Sequence of chain 1.U:
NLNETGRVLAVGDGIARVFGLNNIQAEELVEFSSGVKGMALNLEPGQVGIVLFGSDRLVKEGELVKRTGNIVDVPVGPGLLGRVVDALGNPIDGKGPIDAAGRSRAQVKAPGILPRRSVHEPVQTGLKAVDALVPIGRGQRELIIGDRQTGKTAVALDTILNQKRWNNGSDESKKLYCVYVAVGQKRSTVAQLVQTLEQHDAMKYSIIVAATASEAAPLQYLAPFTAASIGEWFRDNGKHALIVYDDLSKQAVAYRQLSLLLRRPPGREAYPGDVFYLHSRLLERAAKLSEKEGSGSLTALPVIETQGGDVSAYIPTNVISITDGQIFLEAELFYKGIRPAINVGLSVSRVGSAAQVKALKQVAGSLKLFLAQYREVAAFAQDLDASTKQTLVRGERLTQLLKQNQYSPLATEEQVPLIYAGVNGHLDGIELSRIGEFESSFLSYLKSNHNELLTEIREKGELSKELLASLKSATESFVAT

Sequence of chain 1.X:
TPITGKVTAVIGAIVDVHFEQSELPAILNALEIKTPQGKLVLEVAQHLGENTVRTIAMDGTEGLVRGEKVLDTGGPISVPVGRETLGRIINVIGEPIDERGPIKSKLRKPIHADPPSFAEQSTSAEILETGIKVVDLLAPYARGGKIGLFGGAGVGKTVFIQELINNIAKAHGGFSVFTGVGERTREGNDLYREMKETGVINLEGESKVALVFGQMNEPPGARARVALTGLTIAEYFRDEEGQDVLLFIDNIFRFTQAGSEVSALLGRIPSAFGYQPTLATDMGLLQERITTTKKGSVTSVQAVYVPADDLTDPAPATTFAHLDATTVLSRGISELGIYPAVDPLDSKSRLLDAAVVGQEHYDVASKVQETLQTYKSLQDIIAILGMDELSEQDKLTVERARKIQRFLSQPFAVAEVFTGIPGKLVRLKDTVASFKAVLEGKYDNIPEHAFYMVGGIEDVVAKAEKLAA

The small molecule below binds the protein below.
Small molecule (SMILES): Nc1ncnc2c1ncn2[C@@H]1O[C@H](CO[P](=O)(O)O[P](=O)(O)NP(=O)(O)O)[C@@H](O)[C@H]1O

Binding-site contacts:
Ligand atom O1A contacts residue LYS177 of chain 1.U at 3.7 Å.
Ligand atom O1A contacts residue THR178 of chain 1.U at 3.6 Å.
Ligand atom N3 contacts residue TYR374 of chain 1.X at 3.6 Å.
Ligand atom PB contacts residue MG1 of chain 1.AB at 3.2 Å.
Ligand atom C8 contacts residue GLN434 of chain 1.U at 3.3 Å.
Ligand atom PG contacts residue MG1 of chain 1.AB at 3.3 Å.
Ligand atom N3B contacts residue MG1 of chain 1.AB at 3.2 Å.
Ligand atom O3A contacts residue GLY176 of chain 1.U at 2.8 Å (h-bond).
Ligand atom O4' contacts residue PHE359 of chain 1.U at 3.3 Å.
Ligand atom O1G contacts residue ARG173 of chain 1.U at 3.5 Å.
Ligand atom O1B contacts residue THR175 of chain 1.U at 2.9 Å (h-bond).
Ligand atom PA contacts residue GLY176 of chain 1.U at 3.6 Å.
Ligand atom O1A contacts residue ALA179 of chain 1.U at 2.9 Å (h-bond).
Ligand atom C6 contacts residue GLN432 of chain 1.U at 3.3 Å.
Ligand atom O3G contacts residue GLN174 of chain 1.U at 3.6 Å.
Ligand atom N7 contacts residue ALA179 of chain 1.U at 3.2 Å.
Ligand atom N9 contacts residue GLN434 of chain 1.U at 3.5 Å (h-bond).
Ligand atom O1G contacts residue LYS177 of chain 1.U at 3.8 Å.
Ligand atom O2B contacts residue THR178 of chain 1.U at 2.9 Å (h-bond).
Ligand atom N6 contacts residue PRO365 of chain 1.U at 3.6 Å.
Ligand atom C5' contacts residue GLY176 of chain 1.U at 3.8 Å.
Ligand atom O2' contacts residue GLN434 of chain 1.U at 3.2 Å (h-bond).
Ligand atom C8 contacts residue ALA179 of chain 1.U at 3.3 Å (hydrophobic).
Ligand atom C2' contacts residue GLN434 of chain 1.U at 3.5 Å.
Ligand atom N1 contacts residue ARG364 of chain 1.U at 3.6 Å.
Ligand atom O2G contacts residue MG1 of chain 1.AB at 2.2 Å.
Ligand atom O1B contacts residue GLN174 of chain 1.U at 3.0 Å (h-bond).
Ligand atom N6 contacts residue GLN432 of chain 1.U at 2.9 Å (h-bond).
Ligand atom N7 contacts residue GLN434 of chain 1.U at 3.6 Å (h-bond).
Ligand atom O1G contacts residue GLN174 of chain 1.U at 2.9 Å (h-bond).
Ligand atom O5' contacts residue GLY176 of chain 1.U at 3.2 Å.
Ligand atom O1A contacts residue GLY176 of chain 1.U at 3.6 Å.
Ligand atom PB contacts residue LYS177 of chain 1.U at 3.5 Å.
Ligand atom O3A contacts residue THR175 of chain 1.U at 3.7 Å.
Ligand atom O2B contacts residue MG1 of chain 1.AB at 2.2 Å.
Ligand atom O3A contacts residue LYS177 of chain 1.U at 2.8 Å (salt-bridge).
Ligand atom O2B contacts residue LYS177 of chain 1.U at 3.2 Å.
Ligand atom O1B contacts residue LYS177 of chain 1.U at 3.0 Å (salt-bridge).
Ligand atom C2 contacts residue ARG364 of chain 1.U at 3.6 Å.
Ligand atom N1 contacts residue GLN432 of chain 1.U at 2.9 Å (h-bond).